This protein binds this small molecule.
Small molecule (SMILES): C[C@H](CCOc1ccc(I)cc1)CCN1CCN(c2ccncc2)C1=O

Sequence of chain 8.C:
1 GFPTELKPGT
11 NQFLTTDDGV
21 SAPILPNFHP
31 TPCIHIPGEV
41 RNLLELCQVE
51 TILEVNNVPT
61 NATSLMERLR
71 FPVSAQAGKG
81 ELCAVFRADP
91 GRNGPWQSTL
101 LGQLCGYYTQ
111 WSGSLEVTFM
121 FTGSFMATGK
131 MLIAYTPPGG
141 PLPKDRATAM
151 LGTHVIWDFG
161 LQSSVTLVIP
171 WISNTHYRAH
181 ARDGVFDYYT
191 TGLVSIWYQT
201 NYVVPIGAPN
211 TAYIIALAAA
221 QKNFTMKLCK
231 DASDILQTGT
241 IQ

Binding-site contacts:
Ligand atom CAF contacts residue ASN228 of chain 8.A at 3.2 Å.
Ligand atom CAQ contacts residue ASN228 of chain 8.A at 3.6 Å.
Ligand atom CAI contacts residue ILE24 of chain 8.C at 3.7 Å (hydrophobic).
Ligand atom CAE contacts residue THR114 of chain 8.A at 3.5 Å.
Ligand atom CAH contacts residue VAL192 of chain 8.A at 3.9 Å (hydrophobic).
Ligand atom NAZ contacts residue TRP203 of chain 8.A at 3.2 Å.
Ligand atom CAF contacts residue TRP203 of chain 8.A at 3.6 Å (hydrophobic).
Ligand atom CAX contacts residue ILE111 of chain 8.A at 3.9 Å (hydrophobic).
Ligand atom CAQ contacts residue TYR201 of chain 8.A at 3.7 Å (hydrophobic).
Ligand atom CAG contacts residue TRP203 of chain 8.A at 3.9 Å (hydrophobic).
Ligand atom CAT contacts residue TRP203 of chain 8.A at 3.4 Å (hydrophobic).
Ligand atom CAQ contacts residue TRP203 of chain 8.A at 3.4 Å (hydrophobic).
Ligand atom OAS contacts residue VAL192 of chain 8.A at 3.9 Å.
Ligand atom CAM contacts residue MET195 of chain 8.A at 4.0 Å (hydrophobic).
Ligand atom CAI contacts residue PHE155 of chain 8.A at 3.5 Å (hydrophobic).
Ligand atom CAD contacts residue ASN228 of chain 8.A at 3.5 Å.
Ligand atom CAW contacts residue TRP203 of chain 8.A at 3.4 Å (hydrophobic).
Ligand atom CAP contacts residue TYR201 of chain 8.A at 3.5 Å (hydrophobic).
Ligand atom CAV contacts residue ILE111 of chain 8.A at 3.9 Å (hydrophobic).
Ligand atom CAK contacts residue PHE155 of chain 8.A at 3.5 Å (hydrophobic).
Ligand atom CAL contacts residue ILE111 of chain 8.A at 3.5 Å (hydrophobic).
Ligand atom CAG contacts residue ASP112 of chain 8.A at 3.5 Å.
Ligand atom CAA contacts residue PHE135 of chain 8.A at 3.8 Å (hydrophobic).
Ligand atom CAL contacts residue PHE135 of chain 8.A at 3.7 Å (hydrophobic).
Ligand atom CAK contacts residue MET195 of chain 8.A at 3.8 Å (hydrophobic).
Ligand atom CAV contacts residue VAL192 of chain 8.A at 3.9 Å (hydrophobic).
Ligand atom OAB contacts residue ILE113 of chain 8.A at 3.3 Å (h-bond).
Ligand atom OAB contacts residue ASP112 of chain 8.A at 3.6 Å.
Ligand atom CAV contacts residue MET195 of chain 8.A at 3.9 Å (hydrophobic).
Ligand atom OAS contacts residue MET195 of chain 8.A at 3.1 Å.
Ligand atom CAF contacts residue GLN202 of chain 8.A at 3.6 Å.
Ligand atom NAY contacts residue TRP203 of chain 8.A at 3.7 Å.
Ligand atom CAW contacts residue ASN228 of chain 8.A at 3.7 Å.
Ligand atom OAB contacts residue TRP203 of chain 8.A at 3.7 Å.
Ligand atom NAZ contacts residue ASN228 of chain 8.A at 3.9 Å.
Ligand atom CAG contacts residue THR114 of chain 8.A at 3.9 Å.
Ligand atom CAE contacts residue ASP112 of chain 8.A at 3.6 Å.
Ligand atom CAM contacts residue ILE111 of chain 8.A at 3.6 Å (hydrophobic).
Ligand atom CAD contacts residue GLN202 of chain 8.A at 3.6 Å.
Ligand atom CAJ contacts residue PHE135 of chain 8.A at 3.8 Å (hydrophobic).

Sequence of chain 8.A:
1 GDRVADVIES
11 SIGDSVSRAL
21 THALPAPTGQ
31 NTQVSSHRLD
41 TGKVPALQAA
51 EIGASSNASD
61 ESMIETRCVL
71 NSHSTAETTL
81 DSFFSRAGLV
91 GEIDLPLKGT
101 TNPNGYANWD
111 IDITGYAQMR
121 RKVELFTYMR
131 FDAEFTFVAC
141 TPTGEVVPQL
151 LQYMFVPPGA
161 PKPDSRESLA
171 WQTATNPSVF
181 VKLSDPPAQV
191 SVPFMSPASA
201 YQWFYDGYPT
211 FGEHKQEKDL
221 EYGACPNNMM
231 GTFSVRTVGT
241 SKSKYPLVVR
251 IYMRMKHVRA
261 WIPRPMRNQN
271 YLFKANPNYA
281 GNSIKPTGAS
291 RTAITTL